Binding-site contacts:
Ligand atom N2 contacts residue THR248 of chain 1.M at 3.1 Å (h-bond).
Ligand atom C7 contacts residue ASN246 of chain 1.M at 3.3 Å.
Ligand atom C2 contacts residue THR248 of chain 1.M at 3.8 Å.
Ligand atom O5 contacts residue ASN246 of chain 1.M at 2.4 Å (h-bond).
Ligand atom C8 contacts residue ASN246 of chain 1.M at 3.5 Å.
Ligand atom C8 contacts residue THR248 of chain 1.M at 3.1 Å.
Ligand atom C6 contacts residue ASN249 of chain 1.M at 4.0 Å.
Ligand atom C3 contacts residue ASN246 of chain 1.M at 3.6 Å.
Ligand atom O7 contacts residue THR248 of chain 1.M at 4.3 Å.
Ligand atom C8 contacts residue ASN249 of chain 1.M at 4.5 Å.
Ligand atom O5 contacts residue ASN249 of chain 1.M at 3.6 Å (h-bond).
Ligand atom C3 contacts residue THR248 of chain 1.M at 4.0 Å.
Ligand atom C1 contacts residue ASN246 of chain 1.M at 1.4 Å.
Ligand atom C1 contacts residue ASN249 of chain 1.M at 3.9 Å.
Ligand atom O6 contacts residue ASN249 of chain 1.M at 4.1 Å.
Ligand atom C5 contacts residue ASN249 of chain 1.M at 4.2 Å.
Ligand atom C5 contacts residue ASN246 of chain 1.M at 3.6 Å.
Ligand atom C7 contacts residue THR248 of chain 1.M at 4.0 Å.
Ligand atom C2 contacts residue ASN246 of chain 1.M at 2.4 Å.
Ligand atom O7 contacts residue ASN246 of chain 1.M at 3.6 Å.
Ligand atom C4 contacts residue ASN246 of chain 1.M at 4.2 Å.
Ligand atom N2 contacts residue ASN246 of chain 1.M at 2.8 Å (h-bond).
Ligand atom C1 contacts residue THR248 of chain 1.M at 3.7 Å.

Sequence of chain 1.M:
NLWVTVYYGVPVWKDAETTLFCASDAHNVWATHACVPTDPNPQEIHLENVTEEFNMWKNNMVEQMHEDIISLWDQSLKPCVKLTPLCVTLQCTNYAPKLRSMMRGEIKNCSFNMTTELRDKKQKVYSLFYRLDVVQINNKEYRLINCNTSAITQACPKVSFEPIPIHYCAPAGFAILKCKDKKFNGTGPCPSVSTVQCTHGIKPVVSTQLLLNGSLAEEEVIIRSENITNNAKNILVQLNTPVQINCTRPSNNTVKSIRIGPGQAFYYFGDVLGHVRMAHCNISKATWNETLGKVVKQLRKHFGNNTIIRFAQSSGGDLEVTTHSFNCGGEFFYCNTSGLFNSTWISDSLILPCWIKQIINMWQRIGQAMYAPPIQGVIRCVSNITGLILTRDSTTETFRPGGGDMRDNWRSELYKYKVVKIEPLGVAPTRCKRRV

A small-molecule ligand and the protein it binds are described below.
Small molecule (SMILES): CC(=O)N[C@H]1[C@H](O[C@H]2[C@H](O)[C@@H](NC(C)=O)CO[C@@H]2CO)O[C@H](CO)[C@@H](O)[C@@H]1O